Binding-site contacts:
Ligand atom C contacts residue ASP95 of chain 1.B at 4.5 Å.
Ligand atom O3 contacts residue ARG165 of chain 1.B at 3.3 Å (salt-bridge).
Ligand atom CA contacts residue PRO243 of chain 1.B at 4.5 Å (hydrophobic).
Ligand atom CB contacts residue PHE193 of chain 1.B at 4.1 Å (hydrophobic).
Ligand atom O3 contacts residue TYR54 of chain 1.B at 3.2 Å (h-bond).
Ligand atom CA contacts residue ASP95 of chain 1.B at 4.0 Å.
Ligand atom O contacts residue GLY57 of chain 1.B at 4.3 Å.
Ligand atom CA contacts residue SER56 of chain 1.B at 4.4 Å.
Ligand atom O contacts residue PRO243 of chain 1.B at 4.4 Å.
Ligand atom CA contacts residue TYR54 of chain 1.B at 3.5 Å (hydrophobic).
Ligand atom O3 contacts residue GLN122 of chain 1.B at 3.7 Å.
Ligand atom O contacts residue ALA58 of chain 1.B at 3.5 Å.
Ligand atom OXT contacts residue ARG165 of chain 1.B at 3.9 Å.
Ligand atom CB contacts residue ASN217 of chain 1.B at 3.8 Å.
Ligand atom CB contacts residue TYR54 of chain 1.B at 3.3 Å (hydrophobic).
Ligand atom O3 contacts residue ASP95 of chain 1.B at 3.0 Å (salt-bridge).
Ligand atom C contacts residue SER56 of chain 1.B at 3.9 Å.
Ligand atom CB contacts residue ILE241 of chain 1.B at 3.6 Å (hydrophobic).
Ligand atom O contacts residue ASP95 of chain 1.B at 4.4 Å.
Ligand atom O contacts residue SER56 of chain 1.B at 2.8 Å (h-bond).
Ligand atom OXT contacts residue ASN217 of chain 1.B at 4.5 Å.
Ligand atom CB contacts residue ARG165 of chain 1.B at 4.3 Å.
Ligand atom CB contacts residue PRO243 of chain 1.B at 3.5 Å (hydrophobic).
Ligand atom CA contacts residue ARG165 of chain 1.B at 3.7 Å.
Ligand atom C contacts residue ARG165 of chain 1.B at 4.2 Å.

The protein below binds the small molecule below.
Small molecule (SMILES): CC(=O)C(=O)O

Sequence of chain 1.B:
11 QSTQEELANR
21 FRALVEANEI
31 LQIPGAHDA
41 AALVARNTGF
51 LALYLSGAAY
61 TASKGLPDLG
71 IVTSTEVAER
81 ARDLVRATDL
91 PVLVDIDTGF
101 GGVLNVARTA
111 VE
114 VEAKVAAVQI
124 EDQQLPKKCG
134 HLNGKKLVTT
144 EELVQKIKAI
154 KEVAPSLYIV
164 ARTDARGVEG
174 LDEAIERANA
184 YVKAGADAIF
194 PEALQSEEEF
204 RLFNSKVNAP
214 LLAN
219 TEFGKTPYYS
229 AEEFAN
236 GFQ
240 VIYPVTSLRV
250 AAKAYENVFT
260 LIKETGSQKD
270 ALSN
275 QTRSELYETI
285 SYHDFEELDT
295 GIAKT